A small-molecule ligand and the protein it binds are described below.
Small molecule (SMILES): CC(=O)N[C@H]1[C@H](O[C@H]2[C@H](O)[C@@H](NC(C)=O)CO[C@@H]2CO)O[C@H](CO)[C@@H](O[C@@H]2O[C@H](CO)[C@@H](O[C@@H]3O[C@H](CO)[C@@H](O)[C@H](O)[C@H]3NC(C)=O)[C@H](O)[C@H]2NC(C)=O)[C@@H]1O

Sequence of chain 1.A:
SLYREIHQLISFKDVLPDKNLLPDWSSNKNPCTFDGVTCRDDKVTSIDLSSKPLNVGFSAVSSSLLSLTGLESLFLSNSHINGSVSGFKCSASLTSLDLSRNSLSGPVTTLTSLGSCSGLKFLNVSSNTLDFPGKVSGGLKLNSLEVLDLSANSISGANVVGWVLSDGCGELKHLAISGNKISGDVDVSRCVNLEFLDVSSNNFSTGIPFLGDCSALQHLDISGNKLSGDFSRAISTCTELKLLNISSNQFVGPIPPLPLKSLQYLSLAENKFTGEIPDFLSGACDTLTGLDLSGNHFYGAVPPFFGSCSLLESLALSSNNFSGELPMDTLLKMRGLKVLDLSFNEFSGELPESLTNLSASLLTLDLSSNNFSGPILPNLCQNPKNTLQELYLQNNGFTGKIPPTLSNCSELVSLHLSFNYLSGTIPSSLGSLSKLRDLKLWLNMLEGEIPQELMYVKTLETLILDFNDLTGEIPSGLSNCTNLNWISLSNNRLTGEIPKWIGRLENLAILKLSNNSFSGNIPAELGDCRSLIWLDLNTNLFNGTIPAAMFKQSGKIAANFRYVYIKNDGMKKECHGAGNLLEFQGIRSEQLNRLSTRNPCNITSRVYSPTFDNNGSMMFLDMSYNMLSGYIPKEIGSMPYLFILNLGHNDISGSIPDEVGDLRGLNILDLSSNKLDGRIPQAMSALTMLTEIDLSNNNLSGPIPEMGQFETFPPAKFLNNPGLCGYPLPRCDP

Binding-site contacts:
Ligand atom C2 contacts residue ASN523 of chain 1.A at 2.5 Å.
Ligand atom C3 contacts residue ASN523 of chain 1.A at 3.9 Å.
Ligand atom C8 contacts residue HIS588 of chain 1.A at 3.5 Å.
Ligand atom C3 contacts residue THR609 of chain 1.A at 3.6 Å.
Ligand atom O5 contacts residue THR609 of chain 1.A at 3.8 Å.
Ligand atom C1 contacts residue ARG610 of chain 1.A at 3.9 Å.
Ligand atom C5 contacts residue THR609 of chain 1.A at 3.6 Å.
Ligand atom O6 contacts residue PRO612 of chain 1.A at 3.7 Å.
Ligand atom C6 contacts residue THR609 of chain 1.A at 3.8 Å.
Ligand atom C7 contacts residue ASN523 of chain 1.A at 3.6 Å.
Ligand atom C5 contacts residue ASN523 of chain 1.A at 3.6 Å.
Ligand atom O4 contacts residue SER608 of chain 1.A at 4.1 Å.
Ligand atom C4 contacts residue THR609 of chain 1.A at 3.9 Å.
Ligand atom C6 contacts residue ASN611 of chain 1.A at 3.7 Å.
Ligand atom O5 contacts residue ARG610 of chain 1.A at 3.7 Å.
Ligand atom O7 contacts residue SER608 of chain 1.A at 4.1 Å.
Ligand atom O6 contacts residue ARG610 of chain 1.A at 3.5 Å (salt-bridge).
Ligand atom O7 contacts residue ASN523 of chain 1.A at 3.7 Å.
Ligand atom O6 contacts residue THR609 of chain 1.A at 3.4 Å.
Ligand atom C7 contacts residue PRO612 of chain 1.A at 3.8 Å (hydrophobic).
Ligand atom N2 contacts residue GLU586 of chain 1.A at 3.9 Å.
Ligand atom O5 contacts residue ASN499 of chain 1.A at 4.0 Å.
Ligand atom C8 contacts residue GLU586 of chain 1.A at 3.2 Å.
Ligand atom C1 contacts residue ASN499 of chain 1.A at 3.8 Å.
Ligand atom C5 contacts residue ARG610 of chain 1.A at 4.0 Å.
Ligand atom C6 contacts residue SER608 of chain 1.A at 2.9 Å.
Ligand atom C3 contacts residue GLU586 of chain 1.A at 4.1 Å.
Ligand atom C6 contacts residue PRO612 of chain 1.A at 3.9 Å (hydrophobic).
Ligand atom C4 contacts residue ARG610 of chain 1.A at 3.4 Å.
Ligand atom O5 contacts residue ASN523 of chain 1.A at 2.3 Å (h-bond).
Ligand atom O6 contacts residue SER608 of chain 1.A at 3.4 Å (h-bond).
Ligand atom C2 contacts residue ARG610 of chain 1.A at 4.1 Å.
Ligand atom O4 contacts residue THR609 of chain 1.A at 3.9 Å.
Ligand atom O3 contacts residue GLU586 of chain 1.A at 3.4 Å (salt-bridge).
Ligand atom C3 contacts residue ARG610 of chain 1.A at 4.1 Å.
Ligand atom O3 contacts residue PRO612 of chain 1.A at 3.6 Å.
Ligand atom C1 contacts residue ASN523 of chain 1.A at 1.4 Å.
Ligand atom O7 contacts residue PRO612 of chain 1.A at 3.2 Å.
Ligand atom C7 contacts residue GLU586 of chain 1.A at 3.9 Å.
Ligand atom N2 contacts residue ASN523 of chain 1.A at 3.1 Å (h-bond).